Binding-site contacts:
Ligand atom C2 contacts residue U1 of chain 2.C at 3.5 Å.
Ligand atom N6 contacts residue U3 of chain 2.C at 3.0 Å (h-bond).
Ligand atom C4 contacts residue U2 of chain 2.C at 4.3 Å.
Ligand atom C6 contacts residue U3 of chain 2.C at 3.3 Å.
Ligand atom C6 contacts residue U1 of chain 2.C at 3.6 Å.
Ligand atom N3 contacts residue U3 of chain 2.C at 4.2 Å.
Ligand atom C2 contacts residue U2 of chain 2.C at 3.2 Å.
Ligand atom N3 contacts residue U2 of chain 2.C at 3.7 Å.
Ligand atom C6 contacts residue U2 of chain 2.C at 4.1 Å.
Ligand atom N6 contacts residue U1 of chain 2.C at 2.8 Å (h-bond).
Ligand atom N1 contacts residue U1 of chain 2.C at 2.8 Å (h-bond).
Ligand atom N6 contacts residue U2 of chain 2.C at 4.2 Å.
Ligand atom N1 contacts residue U3 of chain 2.C at 2.7 Å (h-bond).
Ligand atom C2 contacts residue U3 of chain 2.C at 3.0 Å.
Ligand atom N1 contacts residue U2 of chain 2.C at 3.5 Å (h-bond).

The protein below binds the small molecule below.
Small molecule (SMILES): Nc1ncnc2c1ncn2[C@@H]1O[C@H](CO[P](=O)(O)O[C@H]2[C@@H](O)[C@H](n3cnc4c(N)ncnc43)O[C@@H]2CO[P](=O)(O)O[C@H]2[C@@H](O)[C@H](n3cnc4c(N)ncnc43)O[C@@H]2COP(=O)(O)O)[C@@H](O)[C@H]1O